A protein and the small-molecule ligand that binds it are described below.
Small molecule (SMILES): CC(=O)N[C@@H]1[C@@H](O)[C@H](O)[C@@H](CO)O[C@H]1O

Binding-site contacts:
Ligand atom O4 contacts residue ASN318 of chain 6.E at 4.4 Å.
Ligand atom C6 contacts residue SER284 of chain 6.E at 3.2 Å.
Ligand atom C6 contacts residue ASN318 of chain 6.E at 3.3 Å.
Ligand atom O6 contacts residue SER284 of chain 6.E at 2.9 Å (h-bond).
Ligand atom O5 contacts residue SER284 of chain 6.E at 4.4 Å.
Ligand atom C5 contacts residue SER284 of chain 6.E at 4.5 Å.
Ligand atom O6 contacts residue ASN318 of chain 6.E at 3.3 Å.

Sequence of chain 6.E:
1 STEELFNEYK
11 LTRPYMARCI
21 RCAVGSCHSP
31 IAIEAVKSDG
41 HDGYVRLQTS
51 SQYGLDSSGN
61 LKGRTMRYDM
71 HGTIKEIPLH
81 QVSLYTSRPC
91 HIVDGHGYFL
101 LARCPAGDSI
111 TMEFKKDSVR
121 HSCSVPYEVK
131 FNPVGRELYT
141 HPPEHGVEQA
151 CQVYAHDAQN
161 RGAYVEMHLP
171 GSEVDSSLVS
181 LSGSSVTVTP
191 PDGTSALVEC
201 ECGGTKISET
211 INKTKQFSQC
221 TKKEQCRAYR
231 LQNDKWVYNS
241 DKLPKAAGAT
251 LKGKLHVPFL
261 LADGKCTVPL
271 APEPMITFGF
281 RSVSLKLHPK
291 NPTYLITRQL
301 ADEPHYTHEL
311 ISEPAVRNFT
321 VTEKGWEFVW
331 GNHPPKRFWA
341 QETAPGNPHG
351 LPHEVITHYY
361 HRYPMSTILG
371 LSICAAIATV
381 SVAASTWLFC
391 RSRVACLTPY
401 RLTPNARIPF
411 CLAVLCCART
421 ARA